Binding-site contacts:
Ligand atom O23 contacts residue SER100 of chain 4.A at 2.6 Å (h-bond).
Ligand atom O22 contacts residue TYR101 of chain 4.A at 2.8 Å (h-bond).
Ligand atom P21 contacts residue LYS105 of chain 4.A at 4.0 Å.
Ligand atom P21 contacts residue SER100 of chain 4.A at 3.5 Å.
Ligand atom C15 contacts residue LYS105 of chain 4.A at 3.6 Å.
Ligand atom O23 contacts residue TYR101 of chain 4.A at 3.8 Å.
Ligand atom O22 contacts residue SER56 of chain 4.A at 2.6 Å (h-bond).
Ligand atom O24 contacts residue LYS105 of chain 4.A at 3.8 Å.
Ligand atom O01 contacts residue GLY55 of chain 4.A at 2.9 Å (h-bond).
Ligand atom C13 contacts residue THR191 of chain 3.A at 3.7 Å.
Ligand atom O08 contacts residue LYS69 of chain 3.A at 3.1 Å (salt-bridge).
Ligand atom O24 contacts residue TYR101 of chain 4.A at 3.4 Å (h-bond).
Ligand atom O16 contacts residue HIS81 of chain 2.A at 2.7 Å (h-bond).
Ligand atom O23 contacts residue SER102 of chain 4.A at 4.0 Å.
Ligand atom O16 contacts residue THR191 of chain 3.A at 3.5 Å.
Ligand atom O17 contacts residue HIS81 of chain 2.A at 3.9 Å.
Ligand atom C18 contacts residue GLY54 of chain 4.A at 4.1 Å.
Ligand atom O17 contacts residue LYS105 of chain 4.A at 3.2 Å (salt-bridge).
Ligand atom O23 contacts residue LYS105 of chain 4.A at 3.2 Å.
Ligand atom O16 contacts residue LYS105 of chain 4.A at 2.9 Å (salt-bridge).
Ligand atom C13 contacts residue THR85 of chain 2.A at 3.9 Å.
Ligand atom P21 contacts residue SER56 of chain 4.A at 4.0 Å.
Ligand atom C12 contacts residue THR191 of chain 3.A at 3.5 Å.
Ligand atom O14 contacts residue THR191 of chain 3.A at 3.5 Å (h-bond).
Ligand atom C18 contacts residue LEU53 of chain 4.A at 3.7 Å (hydrophobic).
Ligand atom C19 contacts residue LEU53 of chain 4.A at 3.3 Å (hydrophobic).
Ligand atom O24 contacts residue SER100 of chain 4.A at 3.6 Å.
Ligand atom C15 contacts residue HIS81 of chain 2.A at 3.4 Å.
Ligand atom O01 contacts residue GLY54 of chain 4.A at 3.8 Å.
Ligand atom P21 contacts residue TYR101 of chain 4.A at 3.4 Å.
Ligand atom O01 contacts residue SER56 of chain 4.A at 4.0 Å.
Ligand atom C07 contacts residue LYS69 of chain 3.A at 3.4 Å.
Ligand atom O01 contacts residue LEU53 of chain 4.A at 3.8 Å.
Ligand atom O24 contacts residue SER102 of chain 4.A at 2.7 Å (h-bond).
Ligand atom O22 contacts residue SER100 of chain 4.A at 3.6 Å.
Ligand atom C06 contacts residue SER154 of chain 4.A at 3.8 Å.
Ligand atom C13 contacts residue SER187 of chain 3.A at 3.6 Å.
Ligand atom O09 contacts residue LYS69 of chain 3.A at 2.9 Å (salt-bridge).
Ligand atom P21 contacts residue SER102 of chain 4.A at 3.9 Å.
Ligand atom O20 contacts residue LYS105 of chain 4.A at 3.3 Å.

Sequence of chain 2.A:
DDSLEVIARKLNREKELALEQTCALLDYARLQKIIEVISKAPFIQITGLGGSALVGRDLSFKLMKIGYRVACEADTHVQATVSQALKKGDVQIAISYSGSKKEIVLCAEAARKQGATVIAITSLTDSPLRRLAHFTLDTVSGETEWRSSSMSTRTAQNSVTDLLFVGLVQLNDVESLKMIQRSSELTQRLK

Sequence of chain 3.A:
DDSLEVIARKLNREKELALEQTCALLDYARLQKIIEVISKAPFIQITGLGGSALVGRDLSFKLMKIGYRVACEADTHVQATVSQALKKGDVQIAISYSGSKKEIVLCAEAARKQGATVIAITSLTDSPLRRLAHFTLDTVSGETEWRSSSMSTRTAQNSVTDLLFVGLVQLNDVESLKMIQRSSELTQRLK

Sequence of chain 4.A:
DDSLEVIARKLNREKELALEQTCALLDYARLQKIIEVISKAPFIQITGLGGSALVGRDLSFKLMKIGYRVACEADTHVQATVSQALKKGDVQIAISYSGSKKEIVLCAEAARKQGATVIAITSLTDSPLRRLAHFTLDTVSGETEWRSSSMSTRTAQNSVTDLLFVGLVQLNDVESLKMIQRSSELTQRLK

A protein and the small-molecule ligand that binds it are described below.
Small molecule (SMILES): CC(=O)N[C@@H]1[C@@H](O[C@H](C)C(=O)O)[C@H](O)[C@@H](COP(=O)(O)O)O[C@H]1O